The protein below binds the small molecule below.
Small molecule (SMILES): CCO/N=C/c1ccc(OCC[C@@H](C)CCN2CCN(c3ccncc3)C2=O)cc1

Sequence of chain 22.C:
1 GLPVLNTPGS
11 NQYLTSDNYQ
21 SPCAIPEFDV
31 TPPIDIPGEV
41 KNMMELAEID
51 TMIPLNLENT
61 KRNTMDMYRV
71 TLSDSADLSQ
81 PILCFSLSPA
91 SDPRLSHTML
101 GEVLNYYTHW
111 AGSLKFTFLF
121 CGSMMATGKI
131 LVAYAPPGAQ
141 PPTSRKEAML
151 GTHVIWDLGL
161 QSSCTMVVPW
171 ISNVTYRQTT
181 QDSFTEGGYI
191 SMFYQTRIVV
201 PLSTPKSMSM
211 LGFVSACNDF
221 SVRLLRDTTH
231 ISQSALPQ

Binding-site contacts:
Ligand atom CAD contacts residue ILE192 of chain 22.A at 3.4 Å (hydrophobic).
Ligand atom CAI contacts residue TYR157 of chain 22.A at 3.6 Å (hydrophobic).
Ligand atom CAA contacts residue ILE181 of chain 22.A at 3.8 Å (hydrophobic).
Ligand atom CAL contacts residue MET130 of chain 22.A at 3.2 Å (hydrophobic).
Ligand atom NAU contacts residue LYS111 of chain 22.A at 3.5 Å (salt-bridge).
Ligand atom CAJ contacts residue VAL194 of chain 22.A at 3.6 Å (hydrophobic).
Ligand atom CAA contacts residue SER180 of chain 22.A at 3.6 Å.
Ligand atom NBD contacts residue PHE236 of chain 22.A at 3.6 Å.
Ligand atom CAF contacts residue LYS111 of chain 22.A at 3.6 Å.
Ligand atom CAE contacts residue SER204 of chain 22.A at 3.4 Å.
Ligand atom CAH contacts residue TYR110 of chain 22.A at 3.6 Å (hydrophobic).
Ligand atom CAJ contacts residue LEU132 of chain 22.A at 3.3 Å (hydrophobic).
Ligand atom CAK contacts residue TYR157 of chain 22.A at 3.6 Å (hydrophobic).
Ligand atom CAM contacts residue TYR157 of chain 22.A at 3.8 Å (hydrophobic).
Ligand atom CAL contacts residue VAL194 of chain 22.A at 3.8 Å (hydrophobic).
Ligand atom CAS contacts residue TYR203 of chain 22.A at 3.7 Å (hydrophobic).
Ligand atom CAL contacts residue LEU132 of chain 22.A at 3.9 Å (hydrophobic).
Ligand atom CAX contacts residue TYR110 of chain 22.A at 3.6 Å (hydrophobic).
Ligand atom CAX contacts residue PHE236 of chain 22.A at 3.3 Å (hydrophobic).
Ligand atom CBB contacts residue MET130 of chain 22.A at 3.7 Å (hydrophobic).
Ligand atom CAO contacts residue PHE236 of chain 22.A at 3.7 Å (hydrophobic).
Ligand atom CAE contacts residue TYR110 of chain 22.A at 3.8 Å (hydrophobic).
Ligand atom OAV contacts residue ILE192 of chain 22.A at 3.1 Å.
Ligand atom CAA contacts residue PRO179 of chain 22.A at 3.3 Å (hydrophobic).
Ligand atom CAR contacts residue TYR203 of chain 22.A at 3.7 Å (hydrophobic).
Ligand atom OAC contacts residue TYR110 of chain 22.A at 3.6 Å.
Ligand atom NAT contacts residue ILE192 of chain 22.A at 3.8 Å.
Ligand atom CAQ contacts residue PHE236 of chain 22.A at 3.5 Å (hydrophobic).
Ligand atom CAG contacts residue TYR110 of chain 22.A at 3.7 Å (hydrophobic).
Ligand atom CAY contacts residue VAL194 of chain 22.A at 3.8 Å (hydrophobic).
Ligand atom CBA contacts residue TYR110 of chain 22.A at 3.4 Å (hydrophobic).
Ligand atom CAB contacts residue TYR203 of chain 22.A at 3.6 Å (hydrophobic).
Ligand atom CAN contacts residue ILE108 of chain 22.A at 3.7 Å (hydrophobic).
Ligand atom NAT contacts residue TYR157 of chain 22.A at 3.4 Å.
Ligand atom CAZ contacts residue VAL194 of chain 22.A at 3.9 Å (hydrophobic).
Ligand atom OAC contacts residue PHE236 of chain 22.A at 3.5 Å.
Ligand atom NBC contacts residue PHE236 of chain 22.A at 3.7 Å.
Ligand atom OAC contacts residue THR109 of chain 22.A at 3.8 Å.
Ligand atom NBD contacts residue TYR110 of chain 22.A at 3.4 Å.
Ligand atom CAA contacts residue ILE155 of chain 22.A at 3.8 Å (hydrophobic).

Sequence of chain 22.A:
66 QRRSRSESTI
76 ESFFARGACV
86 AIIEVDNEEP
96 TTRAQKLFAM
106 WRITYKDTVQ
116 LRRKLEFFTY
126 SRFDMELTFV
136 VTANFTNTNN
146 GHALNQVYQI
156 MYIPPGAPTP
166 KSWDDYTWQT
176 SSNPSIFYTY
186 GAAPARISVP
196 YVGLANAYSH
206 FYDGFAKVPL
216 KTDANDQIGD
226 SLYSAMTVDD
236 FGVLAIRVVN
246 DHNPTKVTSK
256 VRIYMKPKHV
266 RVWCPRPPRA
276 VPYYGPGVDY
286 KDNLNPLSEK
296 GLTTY